Binding-site contacts:
Ligand atom O6 contacts residue HIS57 of chain 1.F at 3.6 Å.
Ligand atom C4 contacts residue TRP88 of chain 1.F at 3.5 Å (hydrophobic).
Ligand atom C3 contacts residue ASN90 of chain 1.F at 3.7 Å.
Ligand atom C3 contacts residue GLU51 of chain 1.F at 4.3 Å.
Ligand atom O3 contacts residue GLU51 of chain 1.F at 4.0 Å.
Ligand atom C1 contacts residue GLN56 of chain 1.F at 4.3 Å.
Ligand atom O5 contacts residue GLN56 of chain 1.F at 3.4 Å (h-bond).
Ligand atom O3 contacts residue GLN56 of chain 1.F at 2.9 Å (h-bond).
Ligand atom O4 contacts residue LYS91 of chain 1.F at 2.9 Å (salt-bridge).
Ligand atom C6 contacts residue HIS57 of chain 1.F at 3.6 Å.
Ligand atom C3 contacts residue LYS91 of chain 1.F at 3.6 Å.
Ligand atom C6 contacts residue GLN61 of chain 1.F at 3.9 Å.
Ligand atom C5 contacts residue TRP88 of chain 1.F at 3.5 Å (hydrophobic).
Ligand atom C3 contacts residue GLN56 of chain 1.F at 3.6 Å.
Ligand atom O6 contacts residue GLN61 of chain 1.F at 3.1 Å (h-bond).
Ligand atom O4 contacts residue GLU51 of chain 1.F at 2.7 Å (salt-bridge).
Ligand atom O6 contacts residue GLN56 of chain 1.F at 2.8 Å (h-bond).
Ligand atom O3 contacts residue TRP88 of chain 1.F at 3.7 Å.
Ligand atom O3 contacts residue ASN90 of chain 1.F at 2.7 Å (h-bond).
Ligand atom C7 contacts residue ILE58 of chain 1.F at 4.2 Å (hydrophobic).
Ligand atom N2 contacts residue GLN56 of chain 1.F at 4.3 Å.
Ligand atom O2 contacts residue ASN90 of chain 1.F at 2.9 Å (h-bond).
Ligand atom O6 contacts residue TRP88 of chain 1.F at 4.1 Å.
Ligand atom O2 contacts residue LYS91 of chain 1.F at 4.4 Å.
Ligand atom C6 contacts residue TRP88 of chain 1.F at 3.5 Å (hydrophobic).
Ligand atom O4 contacts residue GLN56 of chain 1.F at 3.2 Å.
Ligand atom C5 contacts residue GLN56 of chain 1.F at 4.1 Å.
Ligand atom C4 contacts residue GLU51 of chain 1.F at 3.4 Å.
Ligand atom C2 contacts residue ASN90 of chain 1.F at 4.0 Å.
Ligand atom C4 contacts residue LYS91 of chain 1.F at 3.8 Å.
Ligand atom C4 contacts residue GLN56 of chain 1.F at 4.3 Å.
Ligand atom O4 contacts residue GLN56 of chain 1.F at 4.0 Å.
Ligand atom O6 contacts residue ASN14 of chain 1.F at 4.3 Å.
Ligand atom C6 contacts residue GLN56 of chain 1.F at 3.6 Å.
Ligand atom C8 contacts residue ILE58 of chain 1.F at 3.3 Å (hydrophobic).
Ligand atom O3 contacts residue LYS91 of chain 1.F at 2.7 Å (salt-bridge).
Ligand atom C2 contacts residue LYS91 of chain 1.F at 3.8 Å.
Ligand atom C3 contacts residue TRP88 of chain 1.F at 3.5 Å (hydrophobic).

Sequence of chain 1.F:
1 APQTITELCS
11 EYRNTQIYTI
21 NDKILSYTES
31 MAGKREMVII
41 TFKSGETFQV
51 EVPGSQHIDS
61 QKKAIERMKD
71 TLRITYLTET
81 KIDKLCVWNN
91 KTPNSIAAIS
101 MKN

A small-molecule ligand and the protein it binds are described below.
Small molecule (SMILES): CC(=O)N[C@@H]1[C@@H](O)[C@H](O[C@@H]2O[C@H](CO)[C@H](O)[C@H](O)[C@H]2O)[C@@H](CO)O[C@H]1O